Binding-site contacts:
Ligand atom O4 contacts residue GLY180 of chain 1.B at 4.0 Å.
Ligand atom C4 contacts residue ASN191 of chain 1.B at 3.9 Å.
Ligand atom C2 contacts residue HIS147 of chain 1.B at 3.9 Å.
Ligand atom O2 contacts residue HIS147 of chain 1.B at 2.8 Å (h-bond).
Ligand atom C2 contacts residue ASN188 of chain 1.B at 3.5 Å.
Ligand atom O3 contacts residue ASN188 of chain 1.B at 3.8 Å.
Ligand atom O6 contacts residue ALA182 of chain 1.B at 3.3 Å.
Ligand atom O3 contacts residue HIS147 of chain 1.B at 2.8 Å (h-bond).
Ligand atom C3 contacts residue ASN191 of chain 1.B at 3.4 Å.
Ligand atom O3 contacts residue ASN191 of chain 1.B at 3.6 Å.
Ligand atom C2 contacts residue ASN116 of chain 1.B at 2.5 Å.
Ligand atom O2 contacts residue VAL183 of chain 1.B at 4.0 Å.
Ligand atom O4 contacts residue ASN191 of chain 1.B at 3.4 Å (h-bond).
Ligand atom C6 contacts residue ASP149 of chain 1.B at 3.8 Å.
Ligand atom O5 contacts residue ASN116 of chain 1.B at 2.3 Å (h-bond).
Ligand atom N2 contacts residue ASN116 of chain 1.B at 3.0 Å (h-bond).
Ligand atom O7 contacts residue ASN116 of chain 1.B at 3.7 Å.
Ligand atom C2 contacts residue VAL183 of chain 1.B at 3.9 Å (hydrophobic).
Ligand atom N2 contacts residue LYS181 of chain 1.B at 4.0 Å.
Ligand atom C1 contacts residue THR118 of chain 1.B at 3.7 Å.
Ligand atom O2 contacts residue GLN175 of chain 1.B at 3.4 Å (h-bond).
Ligand atom O5 contacts residue ASP149 of chain 1.B at 3.6 Å (salt-bridge).
Ligand atom C7 contacts residue GLY180 of chain 1.B at 3.8 Å.
Ligand atom C6 contacts residue ASN191 of chain 1.B at 4.0 Å.
Ligand atom C6 contacts residue GLY180 of chain 1.B at 3.8 Å.
Ligand atom O6 contacts residue ASP149 of chain 1.B at 2.8 Å (salt-bridge).
Ligand atom C6 contacts residue ALA182 of chain 1.B at 3.8 Å (hydrophobic).
Ligand atom C6 contacts residue ASN188 of chain 1.B at 4.0 Å.
Ligand atom O4 contacts residue VAL183 of chain 1.B at 4.0 Å.
Ligand atom C1 contacts residue GLY180 of chain 1.B at 4.0 Å.
Ligand atom C3 contacts residue ASN188 of chain 1.B at 3.8 Å.
Ligand atom C3 contacts residue ASN116 of chain 1.B at 3.8 Å.
Ligand atom N2 contacts residue GLY180 of chain 1.B at 3.1 Å (h-bond).
Ligand atom C5 contacts residue ASN116 of chain 1.B at 3.6 Å.
Ligand atom C7 contacts residue ASN116 of chain 1.B at 3.6 Å.
Ligand atom C2 contacts residue GLY180 of chain 1.B at 4.0 Å.
Ligand atom C8 contacts residue GLY180 of chain 1.B at 3.6 Å.
Ligand atom C1 contacts residue ASN116 of chain 1.B at 1.4 Å.
Ligand atom O4 contacts residue GLN175 of chain 1.B at 3.5 Å (h-bond).
Ligand atom C3 contacts residue LYS181 of chain 1.B at 3.5 Å.

Sequence of chain 1.B:
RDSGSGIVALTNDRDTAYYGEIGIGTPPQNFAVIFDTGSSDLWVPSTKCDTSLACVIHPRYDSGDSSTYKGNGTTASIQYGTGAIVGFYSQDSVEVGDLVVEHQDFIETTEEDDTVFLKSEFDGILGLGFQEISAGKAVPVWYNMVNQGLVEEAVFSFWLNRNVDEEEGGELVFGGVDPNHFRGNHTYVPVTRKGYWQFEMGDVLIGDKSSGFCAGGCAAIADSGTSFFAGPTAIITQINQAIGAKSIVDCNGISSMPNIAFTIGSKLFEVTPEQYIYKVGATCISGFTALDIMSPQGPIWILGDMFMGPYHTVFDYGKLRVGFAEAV

The protein below binds the small molecule below.
Small molecule (SMILES): CC(=O)N[C@H]1[C@H](O[C@H]2[C@H](O)[C@@H](NC(C)=O)CO[C@@H]2CO)O[C@H](CO)[C@@H](O[C@@H]2O[C@H](CO)[C@@H](O)[C@H](O[C@H]3O[C@H](CO[C@H]4O[C@H](CO)[C@@H](O)[C@H](O)[C@@H]4O)[C@@H](O)[C@H](O)[C@@H]3O[C@H]3O[C@H](CO)[C@@H](O)[C@H](O)[C@@H]3O)[C@@H]2O)[C@@H]1O